Binding-site contacts:
Ligand atom O5 contacts residue GLY137 of chain 1.F at 4.0 Å.
Ligand atom C4 contacts residue GLY15 of chain 1.F at 3.8 Å.
Ligand atom C6 contacts residue LEU89 of chain 1.F at 3.8 Å (hydrophobic).
Ligand atom C5 contacts residue LEU89 of chain 1.F at 4.4 Å (hydrophobic).
Ligand atom C4 contacts residue ASP141 of chain 1.F at 3.5 Å.
Ligand atom O4 contacts residue THR91 of chain 1.F at 3.1 Å (h-bond).
Ligand atom C5 contacts residue ASP138 of chain 1.F at 4.0 Å.
Ligand atom C2 contacts residue THR91 of chain 1.F at 4.3 Å.
Ligand atom C1 contacts residue THR91 of chain 1.F at 4.5 Å.
Ligand atom O2 contacts residue GLY137 of chain 1.F at 3.7 Å.
Ligand atom O1 contacts residue ASP138 of chain 1.F at 2.7 Å (salt-bridge).
Ligand atom O2 contacts residue ASP138 of chain 1.F at 4.4 Å.
Ligand atom O6 contacts residue GLY137 of chain 1.F at 3.4 Å.
Ligand atom C6 contacts residue VAL95 of chain 1.F at 4.3 Å (hydrophobic).
Ligand atom O1 contacts residue GLY137 of chain 1.F at 4.5 Å.
Ligand atom C6 contacts residue THR91 of chain 1.F at 4.3 Å.
Ligand atom C1 contacts residue ASP138 of chain 1.F at 3.5 Å.
Ligand atom O4 contacts residue ASP141 of chain 1.F at 2.8 Å (salt-bridge).
Ligand atom C6 contacts residue ASP141 of chain 1.F at 3.7 Å.
Ligand atom O5 contacts residue ASP138 of chain 1.F at 3.2 Å.
Ligand atom C3 contacts residue GLY15 of chain 1.F at 4.0 Å.
Ligand atom O3 contacts residue GLY14 of chain 1.F at 3.8 Å.
Ligand atom C3 contacts residue THR91 of chain 1.F at 3.6 Å.
Ligand atom O3 contacts residue GLY15 of chain 1.F at 3.2 Å (h-bond).
Ligand atom O4 contacts residue GLY15 of chain 1.F at 4.1 Å.
Ligand atom O3 contacts residue THR91 of chain 1.F at 4.1 Å.
Ligand atom C5 contacts residue ASP141 of chain 1.F at 4.2 Å.
Ligand atom C4 contacts residue GLY14 of chain 1.F at 4.5 Å.
Ligand atom O4 contacts residue THR93 of chain 1.F at 3.4 Å (h-bond).
Ligand atom O6 contacts residue ASP138 of chain 1.F at 2.5 Å (salt-bridge).
Ligand atom O6 contacts residue ASP141 of chain 1.F at 2.9 Å (salt-bridge).
Ligand atom O2 contacts residue GLY15 of chain 1.F at 3.8 Å.
Ligand atom C5 contacts residue THR91 of chain 1.F at 3.4 Å.
Ligand atom O5 contacts residue THR91 of chain 1.F at 4.4 Å.
Ligand atom O4 contacts residue GLY14 of chain 1.F at 4.0 Å.
Ligand atom C4 contacts residue THR91 of chain 1.F at 3.6 Å.
Ligand atom O6 contacts residue LEU139 of chain 1.F at 2.9 Å (h-bond).
Ligand atom C6 contacts residue ASP138 of chain 1.F at 3.6 Å.
Ligand atom C6 contacts residue LEU139 of chain 1.F at 3.9 Å (hydrophobic).

Sequence of chain 1.F:
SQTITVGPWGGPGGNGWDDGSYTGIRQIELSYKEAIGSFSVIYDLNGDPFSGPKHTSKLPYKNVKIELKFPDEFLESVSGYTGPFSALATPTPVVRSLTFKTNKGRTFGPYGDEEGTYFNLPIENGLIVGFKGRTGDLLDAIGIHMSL

The small molecule below binds the protein below.
Small molecule (SMILES): OC[C@H]1O[C@H](O)[C@@H](O)[C@@H](O)[C@@H]1O